Sequence of chain 37.L:
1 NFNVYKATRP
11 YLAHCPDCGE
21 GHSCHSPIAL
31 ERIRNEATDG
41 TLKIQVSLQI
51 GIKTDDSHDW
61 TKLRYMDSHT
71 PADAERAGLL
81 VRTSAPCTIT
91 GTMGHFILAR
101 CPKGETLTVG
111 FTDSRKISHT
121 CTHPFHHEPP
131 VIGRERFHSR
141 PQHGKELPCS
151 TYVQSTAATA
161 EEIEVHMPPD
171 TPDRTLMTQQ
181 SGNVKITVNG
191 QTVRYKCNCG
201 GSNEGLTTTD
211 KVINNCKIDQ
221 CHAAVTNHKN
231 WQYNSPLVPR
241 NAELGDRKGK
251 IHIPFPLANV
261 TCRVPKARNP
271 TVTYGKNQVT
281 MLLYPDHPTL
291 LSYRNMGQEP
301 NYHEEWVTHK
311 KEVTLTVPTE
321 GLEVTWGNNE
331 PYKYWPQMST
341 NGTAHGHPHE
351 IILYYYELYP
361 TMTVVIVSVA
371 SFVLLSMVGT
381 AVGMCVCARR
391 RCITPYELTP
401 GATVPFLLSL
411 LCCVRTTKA

Binding-site contacts:
Ligand atom O7 contacts residue ASN259 of chain 37.L at 2.9 Å (h-bond).
Ligand atom O7 contacts residue THR116 of chain 37.K at 3.9 Å.
Ligand atom C2 contacts residue ASN259 of chain 37.L at 2.4 Å.
Ligand atom O7 contacts residue LYS181 of chain 37.K at 4.3 Å.
Ligand atom N2 contacts residue ASN259 of chain 37.L at 2.9 Å (h-bond).
Ligand atom O6 contacts residue ASN259 of chain 37.L at 4.2 Å.
Ligand atom C8 contacts residue ASN259 of chain 37.L at 4.4 Å.
Ligand atom C5 contacts residue ASN259 of chain 37.L at 3.7 Å.
Ligand atom O5 contacts residue ASN259 of chain 37.L at 2.3 Å (h-bond).
Ligand atom C1 contacts residue ASN259 of chain 37.L at 1.4 Å.
Ligand atom C3 contacts residue ASN259 of chain 37.L at 3.8 Å.
Ligand atom C8 contacts residue LYS181 of chain 37.K at 4.3 Å.
Ligand atom C7 contacts residue ASN259 of chain 37.L at 3.1 Å.
Ligand atom C4 contacts residue ASN259 of chain 37.L at 4.2 Å.

A protein and the small-molecule ligand that binds it are described below.
Small molecule (SMILES): CC(=O)N[C@@H]1[C@@H](O)[C@H](O)[C@@H](CO)O[C@H]1O

Sequence of chain 37.K:
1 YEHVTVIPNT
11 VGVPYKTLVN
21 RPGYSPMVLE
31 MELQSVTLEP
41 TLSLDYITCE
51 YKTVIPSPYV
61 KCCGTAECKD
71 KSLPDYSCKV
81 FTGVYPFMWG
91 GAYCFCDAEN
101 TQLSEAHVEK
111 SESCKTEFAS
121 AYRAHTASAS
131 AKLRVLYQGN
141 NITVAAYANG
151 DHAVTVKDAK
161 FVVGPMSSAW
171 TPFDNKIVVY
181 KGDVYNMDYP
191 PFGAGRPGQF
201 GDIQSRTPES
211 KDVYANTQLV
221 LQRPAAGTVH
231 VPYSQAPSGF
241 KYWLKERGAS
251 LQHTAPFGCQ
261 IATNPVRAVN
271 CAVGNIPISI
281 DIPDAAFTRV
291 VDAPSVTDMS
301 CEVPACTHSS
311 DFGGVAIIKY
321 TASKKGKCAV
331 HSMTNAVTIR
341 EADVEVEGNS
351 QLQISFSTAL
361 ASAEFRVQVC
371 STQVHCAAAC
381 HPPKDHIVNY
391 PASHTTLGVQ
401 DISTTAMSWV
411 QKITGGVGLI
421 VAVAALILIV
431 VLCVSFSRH